A protein and the small-molecule ligand that binds it are described below.
Small molecule (SMILES): CC(=O)N[C@@H]1[C@@H](O)[C@H](O)[C@@H](CO)O[C@H]1O

Sequence of chain 3.A:
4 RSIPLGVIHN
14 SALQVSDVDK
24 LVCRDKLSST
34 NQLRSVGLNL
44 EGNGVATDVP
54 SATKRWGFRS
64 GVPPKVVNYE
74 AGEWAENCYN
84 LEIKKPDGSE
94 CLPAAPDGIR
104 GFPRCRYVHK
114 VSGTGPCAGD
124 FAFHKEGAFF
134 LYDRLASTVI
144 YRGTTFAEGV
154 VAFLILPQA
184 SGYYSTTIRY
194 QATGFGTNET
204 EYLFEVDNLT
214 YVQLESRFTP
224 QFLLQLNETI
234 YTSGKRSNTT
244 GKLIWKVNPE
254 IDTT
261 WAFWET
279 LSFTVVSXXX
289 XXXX

Binding-site contacts:
Ligand atom N2 contacts residue ASN211 of chain 3.A at 2.9 Å (h-bond).
Ligand atom C4 contacts residue ASN211 of chain 3.A at 4.2 Å.
Ligand atom O5 contacts residue ASN211 of chain 3.A at 2.4 Å (h-bond).
Ligand atom C1 contacts residue ASN211 of chain 3.A at 1.4 Å.
Ligand atom C2 contacts residue ASN211 of chain 3.A at 2.4 Å.
Ligand atom C3 contacts residue ASN211 of chain 3.A at 3.8 Å.
Ligand atom O7 contacts residue ASN211 of chain 3.A at 3.5 Å (h-bond).
Ligand atom C8 contacts residue ASN211 of chain 3.A at 4.5 Å.
Ligand atom C7 contacts residue ASN211 of chain 3.A at 3.4 Å.
Ligand atom C5 contacts residue ASN211 of chain 3.A at 3.7 Å.